Sequence of chain 1.F:
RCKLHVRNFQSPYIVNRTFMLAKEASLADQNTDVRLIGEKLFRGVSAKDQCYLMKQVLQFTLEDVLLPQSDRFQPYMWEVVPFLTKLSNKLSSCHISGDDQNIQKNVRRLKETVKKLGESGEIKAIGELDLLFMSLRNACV

Sequence of chain 1.E:
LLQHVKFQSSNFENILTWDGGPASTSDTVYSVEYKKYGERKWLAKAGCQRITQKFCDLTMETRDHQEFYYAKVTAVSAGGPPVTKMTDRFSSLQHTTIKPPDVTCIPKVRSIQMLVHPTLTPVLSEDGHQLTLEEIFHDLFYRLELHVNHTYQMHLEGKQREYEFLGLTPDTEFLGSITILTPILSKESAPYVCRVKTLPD

The protein below binds the small molecule below.
Small molecule (SMILES): CC(=O)N[C@H]1CO[C@H](CO[C@@H]2O[C@@H](C)[C@@H](O)[C@@H](O)[C@@H]2O)[C@@H](O)[C@@H]1O

Binding-site contacts:
Ligand atom C2 contacts residue MET25 of chain 1.F at 4.5 Å (hydrophobic).
Ligand atom O3 contacts residue MET25 of chain 1.F at 4.5 Å.
Ligand atom O3 contacts residue GLU188 of chain 1.E at 3.9 Å.
Ligand atom C8 contacts residue MET25 of chain 1.F at 4.4 Å (hydrophobic).
Ligand atom C3 contacts residue MET25 of chain 1.F at 4.1 Å (hydrophobic).
Ligand atom C8 contacts residue ASN21 of chain 1.F at 4.1 Å.
Ligand atom O5 contacts residue TRP124 of chain 1.G at 4.3 Å.
Ligand atom C3 contacts residue ASN21 of chain 1.F at 3.9 Å.
Ligand atom C5 contacts residue TRP124 of chain 1.G at 4.0 Å (hydrophobic).
Ligand atom C6 contacts residue TRP124 of chain 1.G at 3.5 Å (hydrophobic).
Ligand atom C8 contacts residue PHE24 of chain 1.F at 3.5 Å (hydrophobic).
Ligand atom C4 contacts residue ASN21 of chain 1.F at 4.3 Å.
Ligand atom C5 contacts residue SER186 of chain 1.E at 4.3 Å.
Ligand atom O5 contacts residue ASN21 of chain 1.F at 2.5 Å (h-bond).
Ligand atom O7 contacts residue ASN21 of chain 1.F at 2.6 Å (h-bond).
Ligand atom O7 contacts residue SER186 of chain 1.E at 3.8 Å.
Ligand atom C3 contacts residue SER186 of chain 1.E at 4.0 Å.
Ligand atom C5 contacts residue ASN21 of chain 1.F at 3.8 Å.
Ligand atom C4 contacts residue SER186 of chain 1.E at 4.1 Å.
Ligand atom O3 contacts residue SER186 of chain 1.E at 3.8 Å.
Ligand atom C7 contacts residue ASN21 of chain 1.F at 3.0 Å.
Ligand atom C6 contacts residue ASN128 of chain 1.G at 3.5 Å.
Ligand atom O5 contacts residue TRP124 of chain 1.G at 4.3 Å.
Ligand atom C2 contacts residue ASN21 of chain 1.F at 2.6 Å.
Ligand atom O7 contacts residue LEU185 of chain 1.E at 4.0 Å.
Ligand atom N2 contacts residue MET25 of chain 1.F at 3.9 Å.
Ligand atom N2 contacts residue ASN21 of chain 1.F at 3.0 Å (h-bond).
Ligand atom C1 contacts residue ASN21 of chain 1.F at 1.5 Å.

Sequence of chain 1.G:
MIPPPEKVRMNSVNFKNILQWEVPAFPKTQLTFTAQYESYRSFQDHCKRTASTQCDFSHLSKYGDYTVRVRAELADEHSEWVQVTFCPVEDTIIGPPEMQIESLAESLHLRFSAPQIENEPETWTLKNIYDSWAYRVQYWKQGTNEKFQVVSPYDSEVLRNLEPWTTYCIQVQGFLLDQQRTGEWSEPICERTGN